Binding-site contacts:
Ligand atom O7 contacts residue ASN279 of chain 1.B at 3.5 Å (h-bond).
Ligand atom O5 contacts residue ASN279 of chain 1.B at 2.4 Å (h-bond).
Ligand atom C8 contacts residue ASN277 of chain 1.B at 3.5 Å.
Ligand atom C4 contacts residue ASN279 of chain 1.B at 4.3 Å.
Ligand atom C2 contacts residue ASN279 of chain 1.B at 2.5 Å.
Ligand atom C7 contacts residue ASN277 of chain 1.B at 3.8 Å.
Ligand atom N2 contacts residue ASN279 of chain 1.B at 2.9 Å (h-bond).
Ligand atom C3 contacts residue ASN279 of chain 1.B at 3.8 Å.
Ligand atom C5 contacts residue ASN279 of chain 1.B at 3.7 Å.
Ligand atom C8 contacts residue GLU278 of chain 1.B at 3.3 Å.
Ligand atom O7 contacts residue ASN277 of chain 1.B at 3.6 Å.
Ligand atom C8 contacts residue ASN279 of chain 1.B at 4.4 Å.
Ligand atom C7 contacts residue ASN279 of chain 1.B at 3.3 Å.
Ligand atom C1 contacts residue ASN279 of chain 1.B at 1.4 Å.

Sequence of chain 1.B:
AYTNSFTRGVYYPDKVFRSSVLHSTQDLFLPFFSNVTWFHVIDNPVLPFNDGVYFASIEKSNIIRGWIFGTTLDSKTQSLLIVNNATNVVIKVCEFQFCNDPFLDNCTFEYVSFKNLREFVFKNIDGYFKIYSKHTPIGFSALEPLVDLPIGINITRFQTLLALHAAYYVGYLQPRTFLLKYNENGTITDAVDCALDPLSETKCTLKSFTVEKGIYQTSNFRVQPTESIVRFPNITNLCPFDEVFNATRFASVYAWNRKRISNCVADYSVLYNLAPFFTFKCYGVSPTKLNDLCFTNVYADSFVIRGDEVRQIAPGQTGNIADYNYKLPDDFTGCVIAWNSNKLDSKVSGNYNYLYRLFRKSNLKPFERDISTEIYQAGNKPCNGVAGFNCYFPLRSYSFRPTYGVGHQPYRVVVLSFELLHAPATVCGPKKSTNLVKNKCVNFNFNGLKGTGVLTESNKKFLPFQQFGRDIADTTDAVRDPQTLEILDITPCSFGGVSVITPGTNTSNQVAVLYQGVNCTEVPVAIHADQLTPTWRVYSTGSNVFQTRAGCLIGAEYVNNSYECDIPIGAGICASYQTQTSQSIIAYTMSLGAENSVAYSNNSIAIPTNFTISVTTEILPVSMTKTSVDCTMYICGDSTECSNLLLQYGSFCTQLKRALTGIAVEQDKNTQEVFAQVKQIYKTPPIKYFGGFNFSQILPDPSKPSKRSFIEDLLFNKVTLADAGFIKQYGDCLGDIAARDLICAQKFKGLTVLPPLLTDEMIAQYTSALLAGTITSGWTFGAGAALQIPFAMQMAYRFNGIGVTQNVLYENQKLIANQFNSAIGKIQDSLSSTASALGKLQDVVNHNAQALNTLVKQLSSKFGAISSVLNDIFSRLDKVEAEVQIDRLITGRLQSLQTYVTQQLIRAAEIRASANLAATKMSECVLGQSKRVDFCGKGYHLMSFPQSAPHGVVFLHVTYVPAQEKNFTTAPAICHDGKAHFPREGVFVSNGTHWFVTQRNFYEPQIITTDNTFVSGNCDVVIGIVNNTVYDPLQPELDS

The protein below binds the small molecule below.
Small molecule (SMILES): CC(=O)N[C@@H]1[C@@H](O)[C@H](O)[C@@H](CO)O[C@H]1O